Sequence of chain 1.M:
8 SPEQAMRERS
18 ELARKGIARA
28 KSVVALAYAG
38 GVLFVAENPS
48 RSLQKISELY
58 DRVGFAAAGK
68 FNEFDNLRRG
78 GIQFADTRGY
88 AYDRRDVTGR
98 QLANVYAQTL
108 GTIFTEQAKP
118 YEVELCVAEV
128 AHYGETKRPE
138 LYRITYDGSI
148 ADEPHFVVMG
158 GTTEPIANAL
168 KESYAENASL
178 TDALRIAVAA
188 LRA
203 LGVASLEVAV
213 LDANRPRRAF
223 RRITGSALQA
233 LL

Sequence of chain 1.N:
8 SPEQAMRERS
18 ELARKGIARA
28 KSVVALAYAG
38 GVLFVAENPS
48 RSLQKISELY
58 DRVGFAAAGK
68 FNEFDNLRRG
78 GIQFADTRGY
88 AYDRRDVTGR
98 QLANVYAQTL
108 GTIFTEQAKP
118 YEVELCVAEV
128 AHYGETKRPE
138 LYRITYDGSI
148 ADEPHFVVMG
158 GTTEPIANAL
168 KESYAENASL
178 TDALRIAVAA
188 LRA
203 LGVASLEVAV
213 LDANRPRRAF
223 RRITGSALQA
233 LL

The protein below binds the small molecule below.
Small molecule (SMILES): CC(C)C[C@H](NC(=O)[C@H](Cc1ccc(O)cc1)NC(=O)[C@H](CCC(N)=O)NC(=O)CN)C(=O)O

Binding-site contacts:
Ligand atom CG contacts residue ARG26 of chain 1.N at 3.4 Å.
Ligand atom O contacts residue SER146 of chain 1.M at 2.9 Å (h-bond).
Ligand atom CB contacts residue PHE68 of chain 1.N at 3.1 Å (hydrophobic).
Ligand atom CD1 contacts residue ARG26 of chain 1.N at 3.4 Å.
Ligand atom O contacts residue LEU50 of chain 1.N at 3.9 Å.
Ligand atom CD1 contacts residue GLY23 of chain 1.N at 3.7 Å.
Ligand atom CD1 contacts residue ALA27 of chain 1.N at 3.7 Å (hydrophobic).
Ligand atom OXT contacts residue PHE71 of chain 1.N at 3.5 Å.
Ligand atom CZ contacts residue ARG26 of chain 1.N at 3.5 Å.
Ligand atom OXT contacts residue LYS52 of chain 1.N at 3.5 Å.
Ligand atom OH contacts residue GLY23 of chain 1.N at 3.2 Å.
Ligand atom NE2 contacts residue GLY145 of chain 1.M at 3.7 Å.
Ligand atom CD2 contacts residue ARG26 of chain 1.N at 3.4 Å.
Ligand atom C contacts residue LYS52 of chain 1.N at 3.6 Å.
Ligand atom O contacts residue LYS52 of chain 1.N at 3.2 Å.
Ligand atom CA contacts residue GLY66 of chain 1.N at 3.6 Å.
Ligand atom CD contacts residue ASN69 of chain 1.N at 3.7 Å.
Ligand atom OE1 contacts residue SER146 of chain 1.M at 3.2 Å (h-bond).
Ligand atom CE1 contacts residue ARG26 of chain 1.N at 3.5 Å.
Ligand atom CD1 contacts residue LEU50 of chain 1.N at 3.9 Å (hydrophobic).
Ligand atom NE2 contacts residue ILE147 of chain 1.M at 3.3 Å.
Ligand atom OE1 contacts residue ASN69 of chain 1.N at 3.5 Å (h-bond).
Ligand atom CB contacts residue LYS67 of chain 1.N at 3.9 Å.
Ligand atom OH contacts residue ARG26 of chain 1.N at 2.5 Å (salt-bridge).
Ligand atom CD contacts residue GLY145 of chain 1.M at 3.7 Å.
Ligand atom CG contacts residue LYS67 of chain 1.N at 3.5 Å.
Ligand atom CB contacts residue LEU50 of chain 1.N at 3.5 Å (hydrophobic).
Ligand atom O contacts residue ASN45 of chain 1.N at 3.7 Å.
Ligand atom N contacts residue ASP144 of chain 1.M at 2.9 Å (salt-bridge).
Ligand atom CG contacts residue ASN69 of chain 1.N at 3.5 Å.
Ligand atom CD contacts residue SER146 of chain 1.M at 4.0 Å.
Ligand atom CG contacts residue PHE68 of chain 1.N at 3.5 Å (hydrophobic).
Ligand atom OE1 contacts residue GLY145 of chain 1.M at 2.9 Å (h-bond).
Ligand atom CZ contacts residue GLY23 of chain 1.N at 3.6 Å.
Ligand atom C contacts residue SER146 of chain 1.M at 4.0 Å.
Ligand atom CE2 contacts residue ARG26 of chain 1.N at 3.4 Å.
Ligand atom OXT contacts residue PHE68 of chain 1.N at 3.2 Å.
Ligand atom N contacts residue GLY66 of chain 1.N at 3.9 Å.
Ligand atom CE1 contacts residue GLY23 of chain 1.N at 3.1 Å.
Ligand atom N contacts residue SER146 of chain 1.M at 4.0 Å.